Sequence of chain 1.A:
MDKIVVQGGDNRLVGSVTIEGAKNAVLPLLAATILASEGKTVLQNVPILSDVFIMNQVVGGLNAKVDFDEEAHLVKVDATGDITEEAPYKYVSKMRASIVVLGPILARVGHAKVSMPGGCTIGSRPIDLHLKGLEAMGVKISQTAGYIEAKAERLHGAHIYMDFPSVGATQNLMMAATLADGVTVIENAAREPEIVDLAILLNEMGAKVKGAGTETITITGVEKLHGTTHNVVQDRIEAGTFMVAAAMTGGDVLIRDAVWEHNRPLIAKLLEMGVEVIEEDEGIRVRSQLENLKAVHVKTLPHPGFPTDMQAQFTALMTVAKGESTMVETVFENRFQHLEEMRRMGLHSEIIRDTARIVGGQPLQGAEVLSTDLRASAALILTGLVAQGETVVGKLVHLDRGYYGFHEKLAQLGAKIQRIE

A protein and the small-molecule ligand that binds it are described below.
Small molecule (SMILES): C[C@@H](OP(=O)(O)O)C(=O)O

Binding-site contacts:
Ligand atom O2 contacts residue CIT1 of chain 1.D at 4.3 Å.
Ligand atom C2 contacts residue CYS123 of chain 1.A at 1.9 Å (hydrophobic).
Ligand atom O3P contacts residue CIT1 of chain 1.D at 4.0 Å.
Ligand atom P contacts residue ARG404 of chain 1.A at 3.5 Å.
Ligand atom O2' contacts residue CYS123 of chain 1.A at 3.1 Å (h-bond).
Ligand atom O1 contacts residue GLY122 of chain 1.A at 3.7 Å.
Ligand atom O1P contacts residue ARG404 of chain 1.A at 4.4 Å.
Ligand atom C3 contacts residue CIT1 of chain 1.D at 3.2 Å.
Ligand atom O1P contacts residue ARG99 of chain 1.A at 2.9 Å (salt-bridge).
Ligand atom O3P contacts residue ARG99 of chain 1.A at 3.9 Å.
Ligand atom O2P contacts residue LYS97 of chain 1.A at 4.4 Å.
Ligand atom O2' contacts residue THR124 of chain 1.A at 2.9 Å (h-bond).
Ligand atom O1 contacts residue THR124 of chain 1.A at 4.5 Å.
Ligand atom P contacts residue CYS123 of chain 1.A at 4.4 Å.
Ligand atom C1 contacts residue CYS123 of chain 1.A at 2.8 Å (hydrophobic).
Ligand atom C2 contacts residue ARG128 of chain 1.A at 4.0 Å.
Ligand atom O2 contacts residue ARG128 of chain 1.A at 3.7 Å.
Ligand atom O3P contacts residue MET98 of chain 1.A at 4.5 Å.
Ligand atom C2 contacts residue CIT1 of chain 1.D at 4.2 Å.
Ligand atom C3 contacts residue ARG404 of chain 1.A at 4.3 Å.
Ligand atom C1 contacts residue THR124 of chain 1.A at 3.6 Å.
Ligand atom C1 contacts residue GLY122 of chain 1.A at 4.3 Å.
Ligand atom P contacts residue ARG99 of chain 1.A at 4.0 Å.
Ligand atom C3 contacts residue CYS123 of chain 1.A at 2.7 Å (hydrophobic).
Ligand atom O3P contacts residue ARG404 of chain 1.A at 2.8 Å (salt-bridge).
Ligand atom O1P contacts residue MET98 of chain 1.A at 3.8 Å.
Ligand atom O2 contacts residue ARG99 of chain 1.A at 4.2 Å.
Ligand atom O1 contacts residue CYS123 of chain 1.A at 3.7 Å.
Ligand atom C3 contacts residue ARG128 of chain 1.A at 4.2 Å.
Ligand atom O2 contacts residue CYS123 of chain 1.A at 2.8 Å (h-bond).
Ligand atom O1P contacts residue LYS97 of chain 1.A at 4.3 Å.
Ligand atom O2P contacts residue ARG404 of chain 1.A at 2.7 Å (salt-bridge).
Ligand atom O3P contacts residue ARG128 of chain 1.A at 4.5 Å.
Ligand atom C2 contacts residue THR124 of chain 1.A at 4.1 Å.